Sequence of chain 4.HA:
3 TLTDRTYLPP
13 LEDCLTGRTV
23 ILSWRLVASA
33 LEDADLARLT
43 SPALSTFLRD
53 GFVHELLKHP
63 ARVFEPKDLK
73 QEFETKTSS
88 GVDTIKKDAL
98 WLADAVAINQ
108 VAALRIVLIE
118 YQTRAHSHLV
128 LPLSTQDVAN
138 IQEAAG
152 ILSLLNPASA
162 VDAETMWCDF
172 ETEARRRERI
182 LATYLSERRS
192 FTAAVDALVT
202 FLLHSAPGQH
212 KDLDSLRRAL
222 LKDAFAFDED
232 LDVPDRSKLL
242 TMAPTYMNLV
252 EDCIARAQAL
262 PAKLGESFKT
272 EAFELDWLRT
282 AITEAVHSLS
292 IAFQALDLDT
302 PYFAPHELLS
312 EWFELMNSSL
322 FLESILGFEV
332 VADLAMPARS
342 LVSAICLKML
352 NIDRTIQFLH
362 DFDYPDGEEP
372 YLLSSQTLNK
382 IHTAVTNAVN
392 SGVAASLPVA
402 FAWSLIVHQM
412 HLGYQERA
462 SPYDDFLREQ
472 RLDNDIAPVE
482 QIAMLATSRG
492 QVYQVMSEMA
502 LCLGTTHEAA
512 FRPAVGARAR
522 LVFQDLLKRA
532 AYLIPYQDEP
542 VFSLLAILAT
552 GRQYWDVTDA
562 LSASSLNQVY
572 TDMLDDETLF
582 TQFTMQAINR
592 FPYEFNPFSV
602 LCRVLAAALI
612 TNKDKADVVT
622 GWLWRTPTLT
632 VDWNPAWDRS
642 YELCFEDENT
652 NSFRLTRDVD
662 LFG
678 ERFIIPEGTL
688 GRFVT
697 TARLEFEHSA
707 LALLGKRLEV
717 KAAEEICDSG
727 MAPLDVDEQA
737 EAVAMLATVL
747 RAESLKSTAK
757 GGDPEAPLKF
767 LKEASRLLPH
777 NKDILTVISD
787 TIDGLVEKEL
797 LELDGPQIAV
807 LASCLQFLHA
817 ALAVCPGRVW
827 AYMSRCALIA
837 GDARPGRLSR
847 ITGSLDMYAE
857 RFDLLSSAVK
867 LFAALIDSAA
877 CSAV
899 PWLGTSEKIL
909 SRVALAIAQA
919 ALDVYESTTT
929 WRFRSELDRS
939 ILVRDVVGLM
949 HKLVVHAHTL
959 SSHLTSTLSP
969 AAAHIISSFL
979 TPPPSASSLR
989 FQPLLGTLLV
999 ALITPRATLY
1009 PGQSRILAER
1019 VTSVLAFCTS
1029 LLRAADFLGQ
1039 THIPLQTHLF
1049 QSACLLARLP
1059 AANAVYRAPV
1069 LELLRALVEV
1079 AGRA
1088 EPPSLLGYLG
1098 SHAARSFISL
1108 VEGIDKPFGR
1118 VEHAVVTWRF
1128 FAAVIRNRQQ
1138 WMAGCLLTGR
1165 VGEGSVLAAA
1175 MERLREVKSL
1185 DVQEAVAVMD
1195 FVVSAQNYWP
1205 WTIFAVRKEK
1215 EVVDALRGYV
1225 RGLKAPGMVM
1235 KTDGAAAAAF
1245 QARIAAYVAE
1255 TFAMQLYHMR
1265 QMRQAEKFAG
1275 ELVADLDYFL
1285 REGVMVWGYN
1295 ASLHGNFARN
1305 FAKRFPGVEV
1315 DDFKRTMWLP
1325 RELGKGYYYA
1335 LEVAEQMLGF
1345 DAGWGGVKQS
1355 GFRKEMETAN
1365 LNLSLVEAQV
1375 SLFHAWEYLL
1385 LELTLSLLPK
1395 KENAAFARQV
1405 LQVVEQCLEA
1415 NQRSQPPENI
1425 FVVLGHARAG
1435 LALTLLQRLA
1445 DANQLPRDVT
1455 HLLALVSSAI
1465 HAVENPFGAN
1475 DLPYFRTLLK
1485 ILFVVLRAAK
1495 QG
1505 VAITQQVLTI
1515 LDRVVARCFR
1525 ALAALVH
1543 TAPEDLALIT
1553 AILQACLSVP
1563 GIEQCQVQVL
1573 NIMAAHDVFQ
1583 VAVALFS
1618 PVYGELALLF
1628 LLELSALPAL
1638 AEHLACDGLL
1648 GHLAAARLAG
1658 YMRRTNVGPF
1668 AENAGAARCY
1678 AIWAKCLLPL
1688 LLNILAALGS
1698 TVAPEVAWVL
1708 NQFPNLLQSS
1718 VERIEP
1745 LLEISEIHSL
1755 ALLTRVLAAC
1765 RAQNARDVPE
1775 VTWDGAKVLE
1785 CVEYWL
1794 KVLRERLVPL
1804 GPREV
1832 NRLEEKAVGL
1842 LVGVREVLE

This small molecule binds to this protein.
Small molecule (SMILES): CC[C@H](C)[C@H](NC(=O)[C@H](CO)NC(=O)[C@H](CC(=O)O)NC(=O)[C@@H](N)CCC(=O)O)C(=O)N[C@@H](CC(C)C)C(=O)N[C@@H](CCC(N)=O)C(=O)N1CCC[C@H]1C(=O)NCC(=O)N[C@@H](C)C(=O)N[C@@H](Cc1ccccc1)C(=O)N[C@@H](CO)C(=O)N[C@@H](C)C(=O)N[C@H](C=O)CC(N)=O

Binding-site contacts:
Ligand atom CD1 contacts residue THR488 of chain 4.HA at 4.2 Å.
Ligand atom O contacts residue LEU534 of chain 4.HA at 4.3 Å.
Ligand atom O contacts residue HIS409 of chain 4.HA at 3.6 Å.
Ligand atom CB contacts residue GLU481 of chain 4.HA at 3.6 Å.
Ligand atom CD1 contacts residue LEU413 of chain 4.HA at 4.1 Å (hydrophobic).
Ligand atom O contacts residue PRO536 of chain 4.HA at 3.8 Å.
Ligand atom CD2 contacts residue MET485 of chain 4.HA at 4.0 Å (hydrophobic).
Ligand atom CG1 contacts residue THR488 of chain 4.HA at 4.2 Å.
Ligand atom CB contacts residue TYR533 of chain 4.HA at 3.6 Å (hydrophobic).
Ligand atom CG contacts residue TYR533 of chain 4.HA at 3.3 Å (hydrophobic).
Ligand atom CD2 contacts residue THR488 of chain 4.HA at 4.2 Å.
Ligand atom N contacts residue PRO536 of chain 4.HA at 4.2 Å.
Ligand atom CA contacts residue ILE535 of chain 4.HA at 3.8 Å (hydrophobic).
Ligand atom C contacts residue HIS409 of chain 4.HA at 4.4 Å.
Ligand atom ND2 contacts residue TYR533 of chain 4.HA at 3.7 Å.
Ligand atom CB contacts residue ILE535 of chain 4.HA at 4.2 Å (hydrophobic).
Ligand atom CD1 contacts residue GLN538 of chain 4.HA at 3.1 Å.
Ligand atom CB contacts residue TYR537 of chain 4.HA at 3.0 Å (hydrophobic).
Ligand atom CE1 contacts residue LEU413 of chain 4.HA at 4.2 Å (hydrophobic).
Ligand atom CB contacts residue THR488 of chain 4.HA at 4.4 Å.
Ligand atom CD1 contacts residue ILE535 of chain 4.HA at 4.0 Å (hydrophobic).
Ligand atom NE2 contacts residue PRO536 of chain 4.HA at 4.2 Å.
Ligand atom CA contacts residue TYR537 of chain 4.HA at 4.5 Å (hydrophobic).
Ligand atom CD1 contacts residue ILE535 of chain 4.HA at 4.0 Å (hydrophobic).
Ligand atom CD2 contacts residue ALA484 of chain 4.HA at 3.6 Å (hydrophobic).
Ligand atom CD contacts residue TYR537 of chain 4.HA at 4.5 Å (hydrophobic).
Ligand atom CG contacts residue TYR537 of chain 4.HA at 3.2 Å (hydrophobic).
Ligand atom CG contacts residue PRO536 of chain 4.HA at 4.5 Å (hydrophobic).
Ligand atom N contacts residue ILE535 of chain 4.HA at 3.7 Å.
Ligand atom CB contacts residue LEU534 of chain 4.HA at 4.3 Å (hydrophobic).
Ligand atom OD1 contacts residue TYR533 of chain 4.HA at 3.4 Å.
Ligand atom CD1 contacts residue PHE402 of chain 4.HA at 4.0 Å (hydrophobic).